Binding-site contacts:
Ligand atom C3 contacts residue ASN27 of chain 1.C at 3.7 Å.
Ligand atom N2 contacts residue ASN27 of chain 1.C at 2.7 Å (h-bond).
Ligand atom O6 contacts residue ASN27 of chain 1.C at 4.5 Å.
Ligand atom C1 contacts residue ASN27 of chain 1.C at 1.4 Å.
Ligand atom O7 contacts residue ASN27 of chain 1.C at 4.1 Å.
Ligand atom C7 contacts residue ASN27 of chain 1.C at 3.5 Å.
Ligand atom O5 contacts residue ASN27 of chain 1.C at 2.4 Å (h-bond).
Ligand atom C4 contacts residue ASN27 of chain 1.C at 4.2 Å.
Ligand atom N2 contacts residue GLN19 of chain 1.C at 3.8 Å.
Ligand atom C2 contacts residue GLN19 of chain 1.C at 3.9 Å.
Ligand atom O6 contacts residue LYS26 of chain 1.C at 4.3 Å.
Ligand atom O7 contacts residue GLN19 of chain 1.C at 2.5 Å (h-bond).
Ligand atom C5 contacts residue ASN27 of chain 1.C at 3.6 Å.
Ligand atom C7 contacts residue GLN19 of chain 1.C at 3.3 Å.
Ligand atom C8 contacts residue GLN19 of chain 1.C at 3.7 Å.
Ligand atom C2 contacts residue ASN27 of chain 1.C at 2.4 Å.

Sequence of chain 1.C:
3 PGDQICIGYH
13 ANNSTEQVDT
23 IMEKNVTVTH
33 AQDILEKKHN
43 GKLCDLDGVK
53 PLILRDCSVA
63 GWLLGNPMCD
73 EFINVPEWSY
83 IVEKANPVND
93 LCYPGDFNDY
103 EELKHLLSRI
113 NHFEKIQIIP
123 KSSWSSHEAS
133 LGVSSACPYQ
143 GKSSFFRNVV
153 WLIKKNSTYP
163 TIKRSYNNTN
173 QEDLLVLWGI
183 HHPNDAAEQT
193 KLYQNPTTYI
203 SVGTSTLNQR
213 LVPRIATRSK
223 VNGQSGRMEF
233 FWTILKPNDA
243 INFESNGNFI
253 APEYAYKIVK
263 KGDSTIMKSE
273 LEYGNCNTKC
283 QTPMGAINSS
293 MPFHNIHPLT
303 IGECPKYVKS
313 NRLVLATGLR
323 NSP

A small-molecule ligand and the protein it binds are described below.
Small molecule (SMILES): CC(=O)N[C@@H]1[C@@H](O)[C@H](O)[C@@H](CO)O[C@H]1O